Binding-site contacts:
Ligand atom C4 contacts residue ASN179 of chain 1.A at 4.2 Å.
Ligand atom C2 contacts residue TRP250 of chain 1.A at 4.0 Å (hydrophobic).
Ligand atom C6 contacts residue ASN179 of chain 1.A at 3.0 Å.
Ligand atom C6 contacts residue VAL252 of chain 1.A at 3.7 Å (hydrophobic).
Ligand atom C5 contacts residue TRP250 of chain 1.A at 3.5 Å (hydrophobic).
Ligand atom O5 contacts residue ASN179 of chain 1.A at 2.1 Å (h-bond).
Ligand atom O6 contacts residue ASN179 of chain 1.A at 3.8 Å.
Ligand atom O6 contacts residue VAL252 of chain 1.A at 3.6 Å.
Ligand atom C5 contacts residue ASN179 of chain 1.A at 2.8 Å.
Ligand atom C6 contacts residue TRP250 of chain 1.A at 2.8 Å (hydrophobic).
Ligand atom C1 contacts residue ASN179 of chain 1.A at 2.8 Å.
Ligand atom O6 contacts residue TRP250 of chain 1.A at 4.0 Å.
Ligand atom C1 contacts residue THR181 of chain 1.A at 4.5 Å.
Ligand atom C2 contacts residue ASN179 of chain 1.A at 4.2 Å.
Ligand atom C4 contacts residue TRP250 of chain 1.A at 3.8 Å (hydrophobic).
Ligand atom C1 contacts residue TRP250 of chain 1.A at 4.1 Å (hydrophobic).
Ligand atom O5 contacts residue TRP250 of chain 1.A at 3.4 Å (h-bond).

This protein binds this small molecule.
Small molecule (SMILES): CC(=O)N[C@@H]1[C@@H](O)[C@H](O)[C@@H](CO)O[C@H]1O

Sequence of chain 1.A:
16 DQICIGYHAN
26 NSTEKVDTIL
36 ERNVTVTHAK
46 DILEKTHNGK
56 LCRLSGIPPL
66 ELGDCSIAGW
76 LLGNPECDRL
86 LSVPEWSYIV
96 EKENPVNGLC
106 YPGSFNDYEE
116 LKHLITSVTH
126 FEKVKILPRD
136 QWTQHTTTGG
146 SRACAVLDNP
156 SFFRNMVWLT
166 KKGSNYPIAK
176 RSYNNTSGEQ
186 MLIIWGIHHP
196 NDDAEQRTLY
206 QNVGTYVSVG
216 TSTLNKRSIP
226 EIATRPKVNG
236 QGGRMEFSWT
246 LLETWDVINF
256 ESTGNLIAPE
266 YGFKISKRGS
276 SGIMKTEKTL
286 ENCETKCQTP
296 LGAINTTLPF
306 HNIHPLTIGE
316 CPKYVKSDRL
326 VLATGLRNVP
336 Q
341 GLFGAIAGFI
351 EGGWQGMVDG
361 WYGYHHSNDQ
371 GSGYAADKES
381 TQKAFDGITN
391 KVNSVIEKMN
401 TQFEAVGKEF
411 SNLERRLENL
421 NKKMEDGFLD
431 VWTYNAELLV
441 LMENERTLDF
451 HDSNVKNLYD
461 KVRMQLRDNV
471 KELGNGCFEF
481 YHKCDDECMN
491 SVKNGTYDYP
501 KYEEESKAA